Binding-site contacts:
Ligand atom C18 contacts residue GLY22 of chain 1.G at 3.6 Å.
Ligand atom C12 contacts residue LFA1 of chain 1.EC at 4.4 Å.
Ligand atom C24 contacts residue ARG14 of chain 1.G at 3.6 Å.
Ligand atom C24 contacts residue ARG17 of chain 1.G at 3.5 Å.
Ligand atom C20 contacts residue PHE18 of chain 1.G at 3.9 Å (hydrophobic).
Ligand atom O12 contacts residue LFA1 of chain 1.EC at 3.7 Å.
Ligand atom O26 contacts residue ARG17 of chain 1.G at 3.0 Å (salt-bridge).
Ligand atom O25 contacts residue ARG14 of chain 1.G at 2.9 Å (salt-bridge).
Ligand atom C21 contacts residue ARG17 of chain 1.G at 4.2 Å.
Ligand atom C19 contacts residue PRO26 of chain 1.G at 4.5 Å (hydrophobic).
Ligand atom C3 contacts residue LFA1 of chain 1.DC at 3.9 Å.
Ligand atom C21 contacts residue PHE21 of chain 1.G at 4.1 Å (hydrophobic).
Ligand atom C18 contacts residue PHE18 of chain 1.G at 3.8 Å (hydrophobic).
Ligand atom O25 contacts residue ARG17 of chain 1.G at 4.3 Å.
Ligand atom C1 contacts residue LFA1 of chain 1.DC at 4.3 Å.
Ligand atom O26 contacts residue ARG14 of chain 1.G at 2.8 Å (salt-bridge).
Ligand atom C11 contacts residue PHE21 of chain 1.G at 3.7 Å (hydrophobic).
Ligand atom O3 contacts residue LFA1 of chain 1.DC at 4.1 Å.
Ligand atom C16 contacts residue PHE18 of chain 1.G at 4.2 Å (hydrophobic).
Ligand atom C23 contacts residue ARG17 of chain 1.G at 3.9 Å.
Ligand atom C11 contacts residue LFA1 of chain 1.EC at 4.5 Å.
Ligand atom C2 contacts residue LFA1 of chain 1.EC at 4.0 Å.
Ligand atom C12 contacts residue PHE21 of chain 1.G at 3.8 Å (hydrophobic).
Ligand atom C18 contacts residue PHE21 of chain 1.G at 4.2 Å (hydrophobic).
Ligand atom C1 contacts residue LFA1 of chain 1.EC at 4.1 Å.
Ligand atom C21 contacts residue PHE18 of chain 1.G at 3.9 Å (hydrophobic).
Ligand atom C22 contacts residue PHE18 of chain 1.G at 4.2 Å (hydrophobic).
Ligand atom C19 contacts residue PHE21 of chain 1.G at 3.9 Å (hydrophobic).
Ligand atom C2 contacts residue LFA1 of chain 1.DC at 4.0 Å.

Sequence of chain 1.G:
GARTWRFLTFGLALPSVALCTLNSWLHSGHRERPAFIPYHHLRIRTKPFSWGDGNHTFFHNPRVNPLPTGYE

A protein and the small-molecule ligand that binds it are described below.
Small molecule (SMILES): C[C@H](CCC(=O)O)[C@H]1CC[C@H]2[C@@H]3[C@H](O)C[C@@H]4C[C@H](O)CC[C@]4(C)[C@H]3C[C@H](O)[C@]12C